A protein and the small-molecule ligand that binds it are described below.
Small molecule (SMILES): O=P(O)(O)OC[C@H]1O[C@](O)(COP(=O)(O)O)[C@@H](O)[C@@H]1O

Binding-site contacts:
Ligand atom O3 contacts residue ARG432 of chain 1.C at 2.6 Å (salt-bridge).
Ligand atom C5 contacts residue GLY434 of chain 1.C at 3.4 Å.
Ligand atom O5P contacts residue THR349 of chain 1.C at 3.3 Å (h-bond).
Ligand atom O5P contacts residue THR350 of chain 1.C at 2.6 Å (h-bond).
Ligand atom O4P contacts residue ARG352 of chain 1.C at 3.7 Å.
Ligand atom O3P contacts residue PRO433 of chain 1.C at 3.5 Å.
Ligand atom O6 contacts residue THR348 of chain 1.C at 3.6 Å.
Ligand atom O2 contacts residue GLY430 of chain 1.C at 3.3 Å (h-bond).
Ligand atom O4 contacts residue TYR437 of chain 1.C at 2.8 Å (h-bond).
Ligand atom P2 contacts residue THR349 of chain 1.C at 3.7 Å.
Ligand atom C6 contacts residue THR438 of chain 1.C at 3.4 Å.
Ligand atom O6P contacts residue GLY436 of chain 1.C at 2.8 Å (h-bond).
Ligand atom O5P contacts residue THR348 of chain 1.C at 3.6 Å.
Ligand atom P2 contacts residue SER353 of chain 1.C at 3.6 Å.
Ligand atom O2 contacts residue LEU347 of chain 1.C at 3.6 Å.
Ligand atom C3 contacts residue ARG432 of chain 1.C at 3.3 Å.
Ligand atom O4P contacts residue SER353 of chain 1.C at 2.6 Å (h-bond).
Ligand atom C6 contacts residue LEU347 of chain 1.C at 3.6 Å (hydrophobic).
Ligand atom C4 contacts residue GLY434 of chain 1.C at 3.3 Å.
Ligand atom O3P contacts residue GLY434 of chain 1.C at 2.8 Å (h-bond).
Ligand atom O1P contacts residue TRP398 of chain 1.C at 2.8 Å (h-bond).
Ligand atom O6P contacts residue SER435 of chain 1.C at 3.2 Å (h-bond).
Ligand atom O1 contacts residue GLY434 of chain 1.C at 3.8 Å.
Ligand atom O5 contacts residue LEU347 of chain 1.C at 3.5 Å (h-bond).
Ligand atom C3 contacts residue GLY434 of chain 1.C at 3.4 Å.
Ligand atom O6 contacts residue THR349 of chain 1.C at 3.2 Å (h-bond).
Ligand atom O2P contacts residue THR349 of chain 1.C at 3.8 Å.
Ligand atom O4 contacts residue THR438 of chain 1.C at 3.6 Å (h-bond).
Ligand atom O4P contacts residue THR348 of chain 1.C at 2.5 Å (h-bond).
Ligand atom P2 contacts residue THR348 of chain 1.C at 3.5 Å.
Ligand atom P2 contacts residue SER435 of chain 1.C at 3.7 Å.
Ligand atom O2P contacts residue ARG405 of chain 1.C at 2.9 Å (salt-bridge).
Ligand atom O4 contacts residue GLY434 of chain 1.C at 2.5 Å (h-bond).
Ligand atom C6 contacts residue SER353 of chain 1.C at 3.7 Å.
Ligand atom O2 contacts residue THR429 of chain 1.C at 3.8 Å.
Ligand atom O3 contacts residue GLY430 of chain 1.C at 3.1 Å.
Ligand atom O1P contacts residue ARG405 of chain 1.C at 2.8 Å (salt-bridge).
Ligand atom O5P contacts residue SER435 of chain 1.C at 3.0 Å (h-bond).
Ligand atom O4 contacts residue GLY436 of chain 1.C at 3.7 Å.
Ligand atom O6P contacts residue SER353 of chain 1.C at 3.7 Å.

Sequence of chain 1.C:
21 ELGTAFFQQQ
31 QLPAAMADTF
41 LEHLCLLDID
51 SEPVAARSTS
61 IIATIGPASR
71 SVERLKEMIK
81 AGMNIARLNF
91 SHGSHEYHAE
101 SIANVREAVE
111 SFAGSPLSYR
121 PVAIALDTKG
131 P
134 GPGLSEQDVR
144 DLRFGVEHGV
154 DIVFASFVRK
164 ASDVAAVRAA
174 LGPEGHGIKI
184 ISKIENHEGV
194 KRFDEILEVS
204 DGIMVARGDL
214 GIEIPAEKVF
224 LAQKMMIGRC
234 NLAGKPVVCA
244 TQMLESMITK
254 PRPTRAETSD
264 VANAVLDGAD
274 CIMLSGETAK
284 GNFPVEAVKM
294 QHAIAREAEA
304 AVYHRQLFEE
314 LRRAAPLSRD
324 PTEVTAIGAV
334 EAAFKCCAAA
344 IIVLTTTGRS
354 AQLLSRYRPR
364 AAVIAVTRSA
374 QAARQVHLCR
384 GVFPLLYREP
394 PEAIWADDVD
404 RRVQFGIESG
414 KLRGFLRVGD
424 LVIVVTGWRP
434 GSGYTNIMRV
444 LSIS